Binding-site contacts:
Ligand atom C contacts residue GLY127 of chain 1.A at 3.4 Å.
Ligand atom C2 contacts residue LYS131 of chain 1.A at 4.3 Å.
Ligand atom C contacts residue ILE125 of chain 1.A at 4.2 Å (hydrophobic).
Ligand atom C1 contacts residue GLY127 of chain 1.A at 3.5 Å.
Ligand atom N1 contacts residue THR56 of chain 1.A at 4.0 Å.
Ligand atom C1 contacts residue LYS131 of chain 1.A at 3.8 Å.
Ligand atom C3 contacts residue PRO132 of chain 1.A at 3.9 Å (hydrophobic).
Ligand atom N contacts residue LYS131 of chain 1.A at 3.5 Å (salt-bridge).
Ligand atom C3 contacts residue GLY130 of chain 1.A at 4.3 Å.
Ligand atom N1 contacts residue GLY130 of chain 1.A at 3.8 Å.
Ligand atom N2 contacts residue LYS131 of chain 1.A at 4.0 Å.
Ligand atom N1 contacts residue LYS131 of chain 1.A at 4.4 Å.
Ligand atom C1 contacts residue GLY130 of chain 1.A at 3.3 Å.
Ligand atom C2 contacts residue PRO132 of chain 1.A at 3.8 Å (hydrophobic).
Ligand atom C3 contacts residue LYS131 of chain 1.A at 3.8 Å.
Ligand atom N contacts residue GLY127 of chain 1.A at 2.5 Å (h-bond).
Ligand atom N contacts residue GLY130 of chain 1.A at 3.4 Å.
Ligand atom N contacts residue ILE125 of chain 1.A at 3.4 Å (h-bond).
Ligand atom N contacts residue PHE126 of chain 1.A at 4.0 Å.
Ligand atom C2 contacts residue THR56 of chain 1.A at 4.0 Å.
Ligand atom C contacts residue GLY130 of chain 1.A at 3.5 Å.
Ligand atom C contacts residue LYS131 of chain 1.A at 3.4 Å.
Ligand atom N2 contacts residue PRO132 of chain 1.A at 3.5 Å.

A small-molecule ligand and the protein it binds are described below.
Small molecule (SMILES): Nc1cncnc1

Sequence of chain 1.A:
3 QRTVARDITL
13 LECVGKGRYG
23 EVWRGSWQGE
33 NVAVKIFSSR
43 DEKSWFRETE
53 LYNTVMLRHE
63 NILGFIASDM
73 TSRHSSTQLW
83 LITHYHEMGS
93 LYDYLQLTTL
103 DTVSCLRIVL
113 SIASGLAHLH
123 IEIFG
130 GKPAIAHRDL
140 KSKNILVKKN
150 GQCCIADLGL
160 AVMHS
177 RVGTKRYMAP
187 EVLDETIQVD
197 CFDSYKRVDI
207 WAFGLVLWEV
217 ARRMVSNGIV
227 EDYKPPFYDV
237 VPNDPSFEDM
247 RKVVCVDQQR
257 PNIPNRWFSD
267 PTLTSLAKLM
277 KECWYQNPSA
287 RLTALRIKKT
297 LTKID